Sequence of chain 1.E:
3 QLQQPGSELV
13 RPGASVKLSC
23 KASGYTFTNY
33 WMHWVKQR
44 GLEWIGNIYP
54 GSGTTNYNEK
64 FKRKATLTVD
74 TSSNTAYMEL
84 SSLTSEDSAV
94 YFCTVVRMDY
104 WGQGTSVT

Binding-site contacts:
Ligand atom N34 contacts residue TYR31 of chain 1.F at 3.9 Å.
Ligand atom O2 contacts residue TYR31 of chain 1.F at 3.5 Å (h-bond).
Ligand atom O4 contacts residue ARG100 of chain 1.E at 3.9 Å.
Ligand atom O3 contacts residue TYR31 of chain 1.F at 3.8 Å.
Ligand atom O21 contacts residue OA81 of chain 1.Z at 3.3 Å.
Ligand atom O21 contacts residue ARG100 of chain 1.E at 3.1 Å (salt-bridge).
Ligand atom N34 contacts residue TYR101 of chain 1.F at 4.0 Å.
Ligand atom C39 contacts residue ILE99 of chain 1.F at 3.5 Å (hydrophobic).
Ligand atom C37 contacts residue ILE99 of chain 1.F at 4.0 Å (hydrophobic).
Ligand atom O20 contacts residue TRP33 of chain 1.E at 4.0 Å.
Ligand atom P11 contacts residue OA81 of chain 1.Z at 2.6 Å.
Ligand atom O10 contacts residue TRP33 of chain 1.E at 3.6 Å.
Ligand atom C39 contacts residue OA81 of chain 1.Z at 3.8 Å.
Ligand atom C39 contacts residue TYR101 of chain 1.F at 4.0 Å (hydrophobic).
Ligand atom O36 contacts residue ASN59 of chain 1.E at 3.9 Å.
Ligand atom O30 contacts residue OA81 of chain 1.Z at 3.3 Å (h-bond).
Ligand atom O38 contacts residue TYR31 of chain 1.F at 3.5 Å (h-bond).
Ligand atom O35 contacts residue ASN59 of chain 1.E at 3.5 Å (h-bond).
Ligand atom N34 contacts residue OA81 of chain 1.Z at 2.8 Å (h-bond).
Ligand atom C27 contacts residue TRP33 of chain 1.E at 4.0 Å (hydrophobic).
Ligand atom O21 contacts residue TRP33 of chain 1.E at 3.8 Å.
Ligand atom O19 contacts residue OA81 of chain 1.Z at 1.4 Å.
Ligand atom C31 contacts residue OA81 of chain 1.Z at 3.7 Å.
Ligand atom O35 contacts residue ASN50 of chain 1.E at 3.0 Å (h-bond).
Ligand atom C28 contacts residue ASN50 of chain 1.E at 4.0 Å.
Ligand atom C32 contacts residue OA81 of chain 1.Z at 3.5 Å.
Ligand atom O35 contacts residue TRP33 of chain 1.E at 3.7 Å.
Ligand atom C26 contacts residue TRP33 of chain 1.E at 3.2 Å (hydrophobic).
Ligand atom O20 contacts residue TYR101 of chain 1.F at 3.7 Å.
Ligand atom C32 contacts residue TYR31 of chain 1.F at 3.7 Å (hydrophobic).
Ligand atom O20 contacts residue HIS35 of chain 1.E at 4.1 Å.
Ligand atom C39 contacts residue THR97 of chain 1.F at 3.5 Å.
Ligand atom C37 contacts residue OA81 of chain 1.Z at 3.7 Å.
Ligand atom O41 contacts residue ASN59 of chain 1.E at 3.6 Å.
Ligand atom O20 contacts residue OA81 of chain 1.Z at 3.1 Å.
Ligand atom C31 contacts residue TYR31 of chain 1.F at 3.5 Å (hydrophobic).
Ligand atom C37 contacts residue TYR31 of chain 1.F at 3.8 Å (hydrophobic).
Ligand atom O10 contacts residue HIS35 of chain 1.E at 3.6 Å (h-bond).
Ligand atom C39 contacts residue ASN96 of chain 1.F at 3.9 Å.
Ligand atom O10 contacts residue OA81 of chain 1.Z at 3.8 Å.

This protein binds this small molecule.
Small molecule (SMILES): CC(=O)N[C@@H]1[C@@H](OP(=O)(O)O)O[C@H](COP(=O)(O)O)[C@@H](O)[C@@H]1OC(C)=O

Sequence of chain 1.F:
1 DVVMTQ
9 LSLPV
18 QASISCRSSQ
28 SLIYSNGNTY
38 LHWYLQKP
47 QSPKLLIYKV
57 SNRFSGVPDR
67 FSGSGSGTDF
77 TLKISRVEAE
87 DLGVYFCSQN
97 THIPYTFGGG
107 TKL